The small molecule below binds the protein below.
Small molecule (SMILES): CC(=O)N[C@@H]1[C@@H](O)[C@H](O)[C@@H](CO)O[C@H]1O

Binding-site contacts:
Ligand atom C2 contacts residue ASN283 of chain 1.A at 2.5 Å.
Ligand atom O5 contacts residue ASN283 of chain 1.A at 2.4 Å (h-bond).
Ligand atom C7 contacts residue ASN283 of chain 1.A at 3.3 Å.
Ligand atom C8 contacts residue ARG248 of chain 1.A at 3.6 Å.
Ligand atom C5 contacts residue ARG281 of chain 1.A at 4.3 Å.
Ligand atom C5 contacts residue ASN283 of chain 1.A at 3.7 Å.
Ligand atom C3 contacts residue ASN283 of chain 1.A at 3.8 Å.
Ligand atom O7 contacts residue ASN283 of chain 1.A at 3.0 Å (h-bond).
Ligand atom C1 contacts residue ASN283 of chain 1.A at 1.4 Å.
Ligand atom N2 contacts residue ASN283 of chain 1.A at 3.0 Å (h-bond).
Ligand atom C4 contacts residue ASN283 of chain 1.A at 4.2 Å.

Sequence of chain 1.A:
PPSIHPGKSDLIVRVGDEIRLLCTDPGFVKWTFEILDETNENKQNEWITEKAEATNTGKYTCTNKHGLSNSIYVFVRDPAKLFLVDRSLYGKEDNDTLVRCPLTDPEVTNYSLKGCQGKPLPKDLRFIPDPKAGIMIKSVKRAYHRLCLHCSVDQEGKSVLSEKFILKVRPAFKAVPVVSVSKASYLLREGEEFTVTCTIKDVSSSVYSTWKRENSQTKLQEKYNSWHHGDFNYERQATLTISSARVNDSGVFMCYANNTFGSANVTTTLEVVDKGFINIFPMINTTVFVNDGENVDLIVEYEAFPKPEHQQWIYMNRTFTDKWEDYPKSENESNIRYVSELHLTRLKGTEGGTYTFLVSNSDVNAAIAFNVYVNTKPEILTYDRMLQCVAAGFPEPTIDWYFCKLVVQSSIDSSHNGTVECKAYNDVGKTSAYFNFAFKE